Sequence of chain 2.B:
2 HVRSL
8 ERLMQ

Sequence of chain 2.A:
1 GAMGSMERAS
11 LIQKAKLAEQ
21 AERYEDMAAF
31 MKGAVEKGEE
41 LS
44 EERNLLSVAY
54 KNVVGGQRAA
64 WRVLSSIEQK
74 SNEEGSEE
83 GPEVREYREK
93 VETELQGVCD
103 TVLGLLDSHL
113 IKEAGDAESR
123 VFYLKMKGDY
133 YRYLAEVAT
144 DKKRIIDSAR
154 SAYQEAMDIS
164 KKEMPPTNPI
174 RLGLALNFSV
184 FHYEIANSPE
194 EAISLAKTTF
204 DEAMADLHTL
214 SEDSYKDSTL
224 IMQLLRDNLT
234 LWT

A protein and the small-molecule ligand that binds it are described below.
Small molecule (SMILES): [H]/N=C(\N)c1cc(-c2ccccc2)c(-c2cncn2CCN)s1

Binding-site contacts:
Ligand atom C08 contacts residue GLU44 of chain 2.A at 4.0 Å.
Ligand atom S10 contacts residue ASN47 of chain 2.A at 4.0 Å.
Ligand atom C11 contacts residue MET11 of chain 2.B at 4.4 Å (hydrophobic).
Ligand atom C07 contacts residue GLU44 of chain 2.A at 4.3 Å.
Ligand atom S10 contacts residue MET11 of chain 2.B at 3.8 Å.
Ligand atom N22 contacts residue GLU19 of chain 2.A at 2.9 Å (salt-bridge).
Ligand atom C15 contacts residue MET11 of chain 2.B at 4.0 Å (hydrophobic).
Ligand atom C02 contacts residue GLU44 of chain 2.A at 3.5 Å.
Ligand atom C12 contacts residue ASN47 of chain 2.A at 4.3 Å.
Ligand atom C20 contacts residue GLU19 of chain 2.A at 3.6 Å.
Ligand atom C12 contacts residue MET11 of chain 2.B at 4.0 Å (hydrophobic).
Ligand atom N14 contacts residue MET11 of chain 2.B at 3.7 Å.
Ligand atom N21 contacts residue MET11 of chain 2.B at 4.4 Å.
Ligand atom C05 contacts residue GLU44 of chain 2.A at 3.7 Å.
Ligand atom C20 contacts residue LEU48 of chain 2.A at 4.1 Å (hydrophobic).
Ligand atom N14 contacts residue ASN47 of chain 2.A at 4.2 Å.
Ligand atom N21 contacts residue VAL51 of chain 2.A at 3.6 Å.
Ligand atom C13 contacts residue ASN47 of chain 2.A at 3.4 Å.
Ligand atom C04 contacts residue GLU44 of chain 2.A at 3.9 Å.
Ligand atom N16 contacts residue MET11 of chain 2.B at 4.4 Å.
Ligand atom C06 contacts residue GLU44 of chain 2.A at 3.9 Å.
Ligand atom C13 contacts residue MET11 of chain 2.B at 3.6 Å (hydrophobic).
Ligand atom C01 contacts residue GLU44 of chain 2.A at 3.8 Å.
Ligand atom N22 contacts residue LEU48 of chain 2.A at 3.4 Å.
Ligand atom C03 contacts residue GLU44 of chain 2.A at 3.6 Å.
Ligand atom C09 contacts residue ASN47 of chain 2.A at 4.3 Å.
Ligand atom N19 contacts residue ASP220 of chain 2.A at 4.3 Å.
Ligand atom N21 contacts residue LEU48 of chain 2.A at 4.4 Å.
Ligand atom N21 contacts residue GLU19 of chain 2.A at 2.8 Å (salt-bridge).
Ligand atom C11 contacts residue ASN47 of chain 2.A at 4.2 Å.